The small molecule below binds the protein below.
Small molecule (SMILES): CC(=O)N[C@@H]1[C@@H](O[C@H]2O[C@H](CO)[C@H](O[C@H]3O[C@H](CO[C@@H]4O[C@@H](C)[C@H](O)[C@@H](O)[C@H]4O)[C@@H](O)[C@H](O)[C@H]3O)[C@H](O[C@@H]3O[C@H](CO)[C@@H](O)[C@H](O)[C@H]3NC(C)=O)[C@H]2O)[C@H](O)[C@@H](CO[C@H]2O[C@H](CO)[C@@H](O)[C@H](O)[C@H]2O)O[C@@H]1O

Binding-site contacts:
Ligand atom C4 contacts residue PRO357 of chain 3.A at 3.3 Å (hydrophobic).
Ligand atom O2 contacts residue TYR232 of chain 3.A at 2.9 Å (h-bond).
Ligand atom N2 contacts residue GLU288 of chain 3.A at 2.8 Å (salt-bridge).
Ligand atom C3 contacts residue NA1 of chain 3.J at 3.3 Å.
Ligand atom C4 contacts residue HIS100 of chain 3.A at 3.3 Å.
Ligand atom O3 contacts residue NA1 of chain 3.J at 2.4 Å (h-bond).
Ligand atom O6 contacts residue TYR281 of chain 3.A at 3.1 Å.
Ligand atom C3 contacts residue ASN203 of chain 3.A at 3.5 Å.
Ligand atom O2 contacts residue NA1 of chain 3.J at 2.5 Å (h-bond).
Ligand atom C1 contacts residue ASN359 of chain 3.A at 3.1 Å.
Ligand atom C3 contacts residue PRO357 of chain 3.A at 3.3 Å (hydrophobic).
Ligand atom O4 contacts residue HIS285 of chain 3.A at 2.6 Å (h-bond).
Ligand atom O4 contacts residue GLY316 of chain 3.A at 3.3 Å.
Ligand atom O7 contacts residue TYR232 of chain 3.A at 3.4 Å.
Ligand atom O4 contacts residue HIS100 of chain 3.A at 2.7 Å (h-bond).
Ligand atom C2 contacts residue ASN359 of chain 3.A at 3.4 Å.
Ligand atom O5 contacts residue GLN260 of chain 3.A at 3.1 Å (h-bond).
Ligand atom O3 contacts residue TRP202 of chain 3.A at 3.4 Å.
Ligand atom O4 contacts residue GLY356 of chain 3.A at 2.9 Å (h-bond).
Ligand atom O4 contacts residue ASN234 of chain 3.A at 2.9 Å (h-bond).
Ligand atom O6 contacts residue LEU170 of chain 3.A at 3.5 Å.
Ligand atom O3 contacts residue ASN203 of chain 3.A at 2.7 Å (h-bond).
Ligand atom O6 contacts residue TRP196 of chain 3.A at 3.2 Å.
Ligand atom C1 contacts residue GLN260 of chain 3.A at 3.3 Å.
Ligand atom O5 contacts residue HIS285 of chain 3.A at 3.5 Å.
Ligand atom C4 contacts residue HIS285 of chain 3.A at 3.5 Å.
Ligand atom C4 contacts residue GLY356 of chain 3.A at 3.3 Å.
Ligand atom O4 contacts residue ASN359 of chain 3.A at 3.0 Å (h-bond).
Ligand atom O7 contacts residue SER229 of chain 3.A at 3.1 Å (h-bond).
Ligand atom O6 contacts residue ASP318 of chain 3.A at 2.8 Å (salt-bridge).
Ligand atom O6 contacts residue THR195 of chain 3.A at 3.5 Å.
Ligand atom O6 contacts residue ASP358 of chain 3.A at 3.4 Å.
Ligand atom C6 contacts residue ASP318 of chain 3.A at 3.4 Å.
Ligand atom O3 contacts residue PRO357 of chain 3.A at 2.8 Å (h-bond).
Ligand atom C2 contacts residue NA1 of chain 3.J at 3.3 Å.
Ligand atom C3 contacts residue ASN234 of chain 3.A at 3.4 Å.
Ligand atom O3 contacts residue GLY356 of chain 3.A at 3.3 Å.
Ligand atom O7 contacts residue TRP196 of chain 3.A at 3.0 Å (h-bond).
Ligand atom C7 contacts residue SER229 of chain 3.A at 3.2 Å.
Ligand atom O4 contacts residue GLN130 of chain 3.A at 3.1 Å (h-bond).

Sequence of chain 3.A:
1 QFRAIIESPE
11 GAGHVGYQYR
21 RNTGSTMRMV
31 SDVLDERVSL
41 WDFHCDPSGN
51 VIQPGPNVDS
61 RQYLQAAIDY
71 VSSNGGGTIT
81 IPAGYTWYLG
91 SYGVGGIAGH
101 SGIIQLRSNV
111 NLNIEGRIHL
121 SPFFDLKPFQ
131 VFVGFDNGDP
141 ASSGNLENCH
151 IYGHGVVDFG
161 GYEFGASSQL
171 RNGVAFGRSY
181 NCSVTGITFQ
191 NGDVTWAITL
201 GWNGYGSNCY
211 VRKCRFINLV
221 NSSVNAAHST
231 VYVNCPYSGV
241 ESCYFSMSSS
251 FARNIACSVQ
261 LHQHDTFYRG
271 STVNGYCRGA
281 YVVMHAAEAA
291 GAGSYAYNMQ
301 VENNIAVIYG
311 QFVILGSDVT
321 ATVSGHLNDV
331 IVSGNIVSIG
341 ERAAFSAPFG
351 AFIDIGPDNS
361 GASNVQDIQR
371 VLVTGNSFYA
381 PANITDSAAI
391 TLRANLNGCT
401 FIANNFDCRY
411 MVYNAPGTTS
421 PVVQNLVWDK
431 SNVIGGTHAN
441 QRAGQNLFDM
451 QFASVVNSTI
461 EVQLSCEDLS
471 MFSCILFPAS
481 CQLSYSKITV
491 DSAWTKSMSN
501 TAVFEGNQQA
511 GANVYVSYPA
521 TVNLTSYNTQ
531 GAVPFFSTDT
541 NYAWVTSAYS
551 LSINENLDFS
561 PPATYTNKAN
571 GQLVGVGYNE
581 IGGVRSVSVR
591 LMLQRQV